Sequence of chain 1.I:
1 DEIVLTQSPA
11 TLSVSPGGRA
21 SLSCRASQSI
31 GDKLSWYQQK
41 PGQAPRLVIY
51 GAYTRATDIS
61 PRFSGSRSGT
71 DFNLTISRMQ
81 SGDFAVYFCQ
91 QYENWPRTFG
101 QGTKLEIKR

A small-molecule ligand and the protein it binds are described below.
Small molecule (SMILES): OC[C@H]1O[C@H](OC[C@H]2OC[C@@H](O)[C@@H](O[C@H]3O[C@H](CO)[C@@H](O)[C@H](O)[C@@H]3O)[C@@H]2O)[C@@H](O)[C@@H](O)[C@@H]1O

Binding-site contacts:
Ligand atom C5 contacts residue TYR53 of chain 1.I at 3.9 Å (hydrophobic).
Ligand atom C5 contacts residue SER64 of chain 1.I at 4.2 Å.
Ligand atom O6 contacts residue TYR53 of chain 1.I at 4.2 Å.
Ligand atom C4 contacts residue TYR53 of chain 1.I at 3.6 Å (hydrophobic).
Ligand atom C3 contacts residue TYR53 of chain 1.I at 4.1 Å (hydrophobic).
Ligand atom C3 contacts residue NAG2 of chain 1.R at 4.0 Å.
Ligand atom O6 contacts residue SER64 of chain 1.I at 4.3 Å.
Ligand atom O6 contacts residue ARG55 of chain 1.I at 2.4 Å (salt-bridge).
Ligand atom C2 contacts residue NAG1 of chain 1.IA at 3.5 Å.
Ligand atom C2 contacts residue NAG2 of chain 1.R at 3.5 Å.
Ligand atom O5 contacts residue NAG2 of chain 1.R at 4.5 Å.
Ligand atom O5 contacts residue NAG1 of chain 1.R at 4.3 Å.
Ligand atom O5 contacts residue BMA3 of chain 1.R at 3.4 Å.
Ligand atom C6 contacts residue ARG55 of chain 1.I at 3.8 Å.
Ligand atom C1 contacts residue BMA3 of chain 1.R at 3.1 Å.
Ligand atom O2 contacts residue NAG1 of chain 1.IA at 3.0 Å (h-bond).
Ligand atom C4 contacts residue SER64 of chain 1.I at 3.9 Å.
Ligand atom O3 contacts residue NAG2 of chain 1.R at 4.4 Å.
Ligand atom C6 contacts residue SER64 of chain 1.I at 3.8 Å.
Ligand atom O4 contacts residue SER64 of chain 1.I at 2.8 Å (h-bond).
Ligand atom O6 contacts residue NAG1 of chain 1.R at 3.9 Å.
Ligand atom C3 contacts residue NAG1 of chain 1.IA at 3.9 Å.
Ligand atom C6 contacts residue TYR53 of chain 1.I at 3.5 Å (hydrophobic).
Ligand atom O2 contacts residue BMA3 of chain 1.R at 3.3 Å.
Ligand atom C1 contacts residue TYR53 of chain 1.I at 4.4 Å (hydrophobic).
Ligand atom O5 contacts residue TYR53 of chain 1.I at 3.8 Å.
Ligand atom O2 contacts residue NAG2 of chain 1.R at 3.5 Å (h-bond).
Ligand atom O3 contacts residue NAG1 of chain 1.IA at 3.1 Å (h-bond).
Ligand atom C1 contacts residue NAG2 of chain 1.R at 3.5 Å.
Ligand atom O2 contacts residue TYR53 of chain 1.I at 3.1 Å.
Ligand atom C2 contacts residue BMA3 of chain 1.R at 3.9 Å.
Ligand atom O4 contacts residue GLY65 of chain 1.I at 4.2 Å.
Ligand atom O3 contacts residue TYR53 of chain 1.I at 3.5 Å.
Ligand atom C2 contacts residue TYR53 of chain 1.I at 4.1 Å (hydrophobic).